Sequence of chain 1.B:
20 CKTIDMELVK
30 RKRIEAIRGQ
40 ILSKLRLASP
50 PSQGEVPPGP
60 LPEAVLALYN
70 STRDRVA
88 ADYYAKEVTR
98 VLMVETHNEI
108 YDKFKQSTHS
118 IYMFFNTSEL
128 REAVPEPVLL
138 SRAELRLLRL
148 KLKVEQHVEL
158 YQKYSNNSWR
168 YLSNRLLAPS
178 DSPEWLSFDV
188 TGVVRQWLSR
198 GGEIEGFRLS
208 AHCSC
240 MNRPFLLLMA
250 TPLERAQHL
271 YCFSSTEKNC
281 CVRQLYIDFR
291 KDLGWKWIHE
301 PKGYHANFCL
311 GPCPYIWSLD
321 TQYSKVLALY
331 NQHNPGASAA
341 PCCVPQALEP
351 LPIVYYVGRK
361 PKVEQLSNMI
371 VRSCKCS

The protein below binds the small molecule below.
Small molecule (SMILES): CC(=O)N[C@@H]1[C@@H](O)[C@H](O)[C@@H](CO)O[C@H]1O

Binding-site contacts:
Ligand atom C8 contacts residue TYR68 of chain 1.B at 3.8 Å (hydrophobic).
Ligand atom O6 contacts residue LEU65 of chain 1.B at 4.4 Å.
Ligand atom O7 contacts residue TYR68 of chain 1.B at 3.1 Å.
Ligand atom C2 contacts residue ASN69 of chain 1.B at 2.5 Å.
Ligand atom O5 contacts residue ASN69 of chain 1.B at 2.4 Å (h-bond).
Ligand atom C7 contacts residue ASN69 of chain 1.B at 3.5 Å.
Ligand atom O5 contacts residue LEU65 of chain 1.B at 4.1 Å.
Ligand atom N2 contacts residue ASN69 of chain 1.B at 2.8 Å (h-bond).
Ligand atom C1 contacts residue ASN69 of chain 1.B at 1.4 Å.
Ligand atom C5 contacts residue ASN69 of chain 1.B at 3.7 Å.
Ligand atom O7 contacts residue ASN69 of chain 1.B at 3.8 Å.
Ligand atom C3 contacts residue ASN69 of chain 1.B at 3.8 Å.
Ligand atom C8 contacts residue LEU65 of chain 1.B at 4.0 Å (hydrophobic).
Ligand atom O7 contacts residue ARG72 of chain 1.B at 3.8 Å.
Ligand atom C4 contacts residue ASN69 of chain 1.B at 4.2 Å.
Ligand atom C7 contacts residue TYR68 of chain 1.B at 3.8 Å (hydrophobic).
Ligand atom C8 contacts residue ASN69 of chain 1.B at 4.1 Å.